This small molecule binds to this protein.
Small molecule (SMILES): O=Cc1ccco1

Binding-site contacts:
Ligand atom C1 contacts residue HIS63 of chain 2.F at 3.5 Å.
Ligand atom O3 contacts residue LEU264 of chain 2.F at 4.0 Å.
Ligand atom C2 contacts residue VAL288 of chain 2.F at 4.1 Å (hydrophobic).
Ligand atom C5 contacts residue ILE287 of chain 2.F at 3.6 Å (hydrophobic).
Ligand atom C2 contacts residue THR42 of chain 2.F at 3.8 Å.
Ligand atom OXT contacts residue HIS63 of chain 2.F at 3.4 Å (h-bond).
Ligand atom C5 contacts residue TRP89 of chain 2.F at 3.0 Å (hydrophobic).
Ligand atom C4 contacts residue TRP51 of chain 2.F at 4.1 Å (hydrophobic).
Ligand atom C6 contacts residue TRP89 of chain 2.F at 3.1 Å (hydrophobic).
Ligand atom C1 contacts residue THR42 of chain 2.F at 3.5 Å.
Ligand atom C2 contacts residue TRP89 of chain 2.F at 3.5 Å (hydrophobic).
Ligand atom C4 contacts residue ILE287 of chain 2.F at 4.2 Å (hydrophobic).
Ligand atom C4 contacts residue LEU278 of chain 2.D at 3.8 Å (hydrophobic).
Ligand atom C5 contacts residue LEU278 of chain 2.D at 4.0 Å (hydrophobic).
Ligand atom O3 contacts residue ILE287 of chain 2.F at 4.1 Å.
Ligand atom OXT contacts residue ZN1 of chain 2.GA at 2.2 Å.
Ligand atom O3 contacts residue TRP89 of chain 2.F at 3.6 Å.
Ligand atom C1 contacts residue TRP89 of chain 2.F at 3.8 Å (hydrophobic).
Ligand atom C6 contacts residue ILE287 of chain 2.F at 3.8 Å (hydrophobic).
Ligand atom OXT contacts residue THR42 of chain 2.F at 2.5 Å (h-bond).
Ligand atom C1 contacts residue ZN1 of chain 2.GA at 2.8 Å.
Ligand atom OXT contacts residue CYS150 of chain 2.F at 3.6 Å.
Ligand atom O3 contacts residue TRP51 of chain 2.F at 3.8 Å.
Ligand atom OXT contacts residue CYS40 of chain 2.F at 3.7 Å.
Ligand atom C2 contacts residue ILE287 of chain 2.F at 4.0 Å (hydrophobic).
Ligand atom C4 contacts residue TRP89 of chain 2.F at 3.4 Å (hydrophobic).
Ligand atom C2 contacts residue ZN1 of chain 2.GA at 4.2 Å.
Ligand atom C6 contacts residue VAL288 of chain 2.F at 3.4 Å (hydrophobic).
Ligand atom OXT contacts residue ILE287 of chain 2.F at 4.5 Å.
Ligand atom C5 contacts residue VAL288 of chain 2.F at 4.5 Å (hydrophobic).
Ligand atom C4 contacts residue LEU264 of chain 2.F at 3.7 Å (hydrophobic).
Ligand atom C1 contacts residue CYS150 of chain 2.F at 3.6 Å (hydrophobic).
Ligand atom C1 contacts residue VAL288 of chain 2.F at 4.1 Å (hydrophobic).
Ligand atom O3 contacts residue THR42 of chain 2.F at 3.4 Å (h-bond).

Sequence of chain 2.F:
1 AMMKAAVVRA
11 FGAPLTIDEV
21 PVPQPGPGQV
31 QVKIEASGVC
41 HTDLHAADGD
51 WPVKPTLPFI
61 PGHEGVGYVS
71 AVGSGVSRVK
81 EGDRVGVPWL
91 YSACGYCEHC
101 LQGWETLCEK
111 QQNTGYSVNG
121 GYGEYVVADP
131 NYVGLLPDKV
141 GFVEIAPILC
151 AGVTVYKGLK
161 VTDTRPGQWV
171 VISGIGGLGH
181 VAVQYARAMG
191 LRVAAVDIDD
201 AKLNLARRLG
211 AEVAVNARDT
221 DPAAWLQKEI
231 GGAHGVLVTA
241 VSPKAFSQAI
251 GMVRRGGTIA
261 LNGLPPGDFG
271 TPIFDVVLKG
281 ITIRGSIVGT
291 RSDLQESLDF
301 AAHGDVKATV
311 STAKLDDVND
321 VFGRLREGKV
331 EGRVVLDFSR

Sequence of chain 2.D:
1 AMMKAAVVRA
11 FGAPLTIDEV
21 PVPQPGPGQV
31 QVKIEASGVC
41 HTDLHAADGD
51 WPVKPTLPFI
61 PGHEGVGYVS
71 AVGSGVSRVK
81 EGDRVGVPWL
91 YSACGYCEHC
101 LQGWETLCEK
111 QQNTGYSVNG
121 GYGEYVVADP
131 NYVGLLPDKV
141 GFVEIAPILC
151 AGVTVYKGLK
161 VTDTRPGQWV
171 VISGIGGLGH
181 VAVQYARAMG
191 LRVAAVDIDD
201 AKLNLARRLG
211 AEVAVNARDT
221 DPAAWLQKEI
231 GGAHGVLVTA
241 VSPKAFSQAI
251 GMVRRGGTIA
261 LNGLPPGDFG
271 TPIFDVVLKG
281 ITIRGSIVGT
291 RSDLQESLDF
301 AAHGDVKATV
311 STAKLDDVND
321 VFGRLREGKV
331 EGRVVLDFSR